This protein binds this small molecule.
Small molecule (SMILES): CC(=O)N[C@@H]1[C@@H](O)[C@H](O)[C@@H](CO)O[C@H]1O

Binding-site contacts:
Ligand atom C7 contacts residue ASN301 of chain 1.D at 3.5 Å.
Ligand atom N2 contacts residue ASN301 of chain 1.D at 2.9 Å (h-bond).
Ligand atom C4 contacts residue ASN301 of chain 1.D at 4.3 Å.
Ligand atom C8 contacts residue ASN299 of chain 1.D at 3.5 Å.
Ligand atom C5 contacts residue ASN301 of chain 1.D at 3.8 Å.
Ligand atom C1 contacts residue ASN301 of chain 1.D at 1.5 Å.
Ligand atom O7 contacts residue ASN301 of chain 1.D at 3.8 Å.
Ligand atom C2 contacts residue ASN301 of chain 1.D at 2.5 Å.
Ligand atom C8 contacts residue GLU300 of chain 1.D at 3.1 Å.
Ligand atom C7 contacts residue ASN299 of chain 1.D at 3.9 Å.
Ligand atom C8 contacts residue ASN301 of chain 1.D at 4.2 Å.
Ligand atom C3 contacts residue ASN301 of chain 1.D at 3.8 Å.
Ligand atom O5 contacts residue ASN301 of chain 1.D at 2.4 Å (h-bond).
Ligand atom O7 contacts residue ASN299 of chain 1.D at 3.6 Å.

Sequence of chain 1.D:
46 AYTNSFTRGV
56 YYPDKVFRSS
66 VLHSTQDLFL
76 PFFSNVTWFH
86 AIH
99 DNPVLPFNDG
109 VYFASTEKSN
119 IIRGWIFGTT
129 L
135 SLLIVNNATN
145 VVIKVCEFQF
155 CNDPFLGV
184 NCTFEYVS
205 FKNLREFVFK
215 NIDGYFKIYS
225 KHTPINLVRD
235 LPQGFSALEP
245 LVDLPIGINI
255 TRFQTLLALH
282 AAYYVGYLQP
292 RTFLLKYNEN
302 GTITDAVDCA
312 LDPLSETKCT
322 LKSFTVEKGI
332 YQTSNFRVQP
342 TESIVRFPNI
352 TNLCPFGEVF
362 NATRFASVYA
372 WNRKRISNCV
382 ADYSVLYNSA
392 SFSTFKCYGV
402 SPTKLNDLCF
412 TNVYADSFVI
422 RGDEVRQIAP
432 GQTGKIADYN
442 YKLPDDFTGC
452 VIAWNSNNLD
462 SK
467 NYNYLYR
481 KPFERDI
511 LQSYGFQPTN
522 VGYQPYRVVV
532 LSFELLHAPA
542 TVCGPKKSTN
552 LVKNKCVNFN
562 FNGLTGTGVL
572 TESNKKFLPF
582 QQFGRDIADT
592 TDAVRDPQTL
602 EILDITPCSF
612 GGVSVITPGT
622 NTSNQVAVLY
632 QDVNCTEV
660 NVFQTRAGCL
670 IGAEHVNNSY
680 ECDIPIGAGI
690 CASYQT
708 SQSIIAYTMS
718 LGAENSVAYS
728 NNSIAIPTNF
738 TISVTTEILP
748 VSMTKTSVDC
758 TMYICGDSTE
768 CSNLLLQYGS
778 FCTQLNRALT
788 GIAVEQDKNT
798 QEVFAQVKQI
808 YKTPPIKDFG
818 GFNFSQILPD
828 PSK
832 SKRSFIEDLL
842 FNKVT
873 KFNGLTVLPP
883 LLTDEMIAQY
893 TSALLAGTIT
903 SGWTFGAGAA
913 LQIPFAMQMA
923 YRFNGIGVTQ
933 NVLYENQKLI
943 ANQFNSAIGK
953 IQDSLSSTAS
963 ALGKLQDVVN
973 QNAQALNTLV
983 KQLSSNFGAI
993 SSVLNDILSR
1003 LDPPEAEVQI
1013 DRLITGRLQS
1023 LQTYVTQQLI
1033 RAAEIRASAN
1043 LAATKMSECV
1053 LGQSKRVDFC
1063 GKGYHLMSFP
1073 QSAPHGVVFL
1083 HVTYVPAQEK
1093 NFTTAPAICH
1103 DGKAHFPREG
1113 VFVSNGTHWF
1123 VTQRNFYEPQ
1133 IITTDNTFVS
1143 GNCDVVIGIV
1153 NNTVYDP